A protein and the small-molecule ligand that binds it are described below.
Small molecule (SMILES): CC(=O)N[C@@H]1[C@@H](O)[C@H](O)[C@@H](CO)O[C@H]1O

Sequence of chain 15.C:
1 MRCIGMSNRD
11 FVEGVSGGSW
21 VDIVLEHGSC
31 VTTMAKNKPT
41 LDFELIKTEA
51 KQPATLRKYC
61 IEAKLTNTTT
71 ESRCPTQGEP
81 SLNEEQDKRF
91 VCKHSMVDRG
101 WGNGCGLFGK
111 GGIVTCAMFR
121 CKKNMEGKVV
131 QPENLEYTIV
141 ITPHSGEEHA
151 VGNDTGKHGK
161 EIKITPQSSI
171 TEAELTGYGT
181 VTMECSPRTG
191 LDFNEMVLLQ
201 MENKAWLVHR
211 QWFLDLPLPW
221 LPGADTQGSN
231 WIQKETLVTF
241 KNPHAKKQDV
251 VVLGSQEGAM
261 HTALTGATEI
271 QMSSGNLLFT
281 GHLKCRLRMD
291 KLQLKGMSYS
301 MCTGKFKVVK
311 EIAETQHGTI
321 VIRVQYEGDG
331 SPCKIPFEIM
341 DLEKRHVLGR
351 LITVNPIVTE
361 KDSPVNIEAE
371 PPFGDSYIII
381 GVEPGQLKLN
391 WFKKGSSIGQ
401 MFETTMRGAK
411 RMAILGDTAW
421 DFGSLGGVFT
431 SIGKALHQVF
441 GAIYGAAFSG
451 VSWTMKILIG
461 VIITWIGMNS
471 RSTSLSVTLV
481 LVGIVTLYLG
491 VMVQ

Binding-site contacts:
Ligand atom O7 contacts residue ASN153 of chain 15.C at 4.5 Å.
Ligand atom N2 contacts residue ASN153 of chain 15.C at 2.9 Å (h-bond).
Ligand atom O5 contacts residue HIS158 of chain 15.C at 3.1 Å.
Ligand atom C6 contacts residue LYS157 of chain 15.C at 3.6 Å.
Ligand atom C1 contacts residue ASN153 of chain 15.C at 1.4 Å.
Ligand atom C3 contacts residue HIS149 of chain 15.C at 4.3 Å.
Ligand atom O7 contacts residue GLY102 of chain 15.A at 3.0 Å (h-bond).
Ligand atom C7 contacts residue ASN153 of chain 15.C at 3.6 Å.
Ligand atom O5 contacts residue HIS149 of chain 15.C at 3.5 Å.
Ligand atom O3 contacts residue HIS149 of chain 15.C at 4.0 Å.
Ligand atom C4 contacts residue HIS149 of chain 15.C at 4.0 Å.
Ligand atom C4 contacts residue ASN153 of chain 15.C at 4.2 Å.
Ligand atom C1 contacts residue HIS158 of chain 15.C at 4.1 Å.
Ligand atom C6 contacts residue HIS158 of chain 15.C at 3.7 Å.
Ligand atom O4 contacts residue LYS157 of chain 15.C at 4.5 Å.
Ligand atom C8 contacts residue ASN153 of chain 15.C at 4.0 Å.
Ligand atom O7 contacts residue TRP101 of chain 15.A at 3.8 Å.
Ligand atom O6 contacts residue LYS157 of chain 15.C at 3.2 Å (salt-bridge).
Ligand atom O5 contacts residue ASN153 of chain 15.C at 2.4 Å (h-bond).
Ligand atom C3 contacts residue ASN153 of chain 15.C at 3.8 Å.
Ligand atom C1 contacts residue HIS149 of chain 15.C at 3.4 Å.
Ligand atom C5 contacts residue HIS149 of chain 15.C at 4.2 Å.
Ligand atom C5 contacts residue LYS157 of chain 15.C at 3.9 Å.
Ligand atom C1 contacts residue THR155 of chain 15.C at 3.8 Å.
Ligand atom C7 contacts residue GLY102 of chain 15.A at 4.1 Å.
Ligand atom C5 contacts residue HIS158 of chain 15.C at 4.0 Å.
Ligand atom C8 contacts residue HIS149 of chain 15.C at 3.7 Å.
Ligand atom C2 contacts residue HIS149 of chain 15.C at 3.6 Å.
Ligand atom C2 contacts residue ASN153 of chain 15.C at 2.5 Å.
Ligand atom C8 contacts residue TRP101 of chain 15.A at 4.4 Å (hydrophobic).
Ligand atom N2 contacts residue HIS149 of chain 15.C at 4.2 Å.
Ligand atom O5 contacts residue THR155 of chain 15.C at 4.5 Å.
Ligand atom C7 contacts residue HIS149 of chain 15.C at 4.3 Å.
Ligand atom C5 contacts residue ASN153 of chain 15.C at 3.7 Å.

Sequence of chain 15.A:
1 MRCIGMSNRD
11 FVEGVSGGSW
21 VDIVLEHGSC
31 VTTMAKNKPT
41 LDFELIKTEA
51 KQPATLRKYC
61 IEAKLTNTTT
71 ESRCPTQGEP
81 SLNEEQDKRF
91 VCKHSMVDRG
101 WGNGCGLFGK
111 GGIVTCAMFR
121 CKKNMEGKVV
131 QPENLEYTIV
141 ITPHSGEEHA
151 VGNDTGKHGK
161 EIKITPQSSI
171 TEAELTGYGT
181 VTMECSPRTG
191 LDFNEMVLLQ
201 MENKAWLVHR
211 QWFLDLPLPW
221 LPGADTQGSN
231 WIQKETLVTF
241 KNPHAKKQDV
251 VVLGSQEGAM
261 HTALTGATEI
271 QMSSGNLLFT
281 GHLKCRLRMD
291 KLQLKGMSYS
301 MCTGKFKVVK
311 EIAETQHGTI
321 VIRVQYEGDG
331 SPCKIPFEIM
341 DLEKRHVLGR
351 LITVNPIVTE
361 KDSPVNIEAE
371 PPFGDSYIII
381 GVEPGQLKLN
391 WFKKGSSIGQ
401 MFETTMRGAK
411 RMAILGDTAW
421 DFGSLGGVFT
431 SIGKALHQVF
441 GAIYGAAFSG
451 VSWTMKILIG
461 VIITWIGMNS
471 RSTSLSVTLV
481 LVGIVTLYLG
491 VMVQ